Binding-site contacts:
Ligand atom C7 contacts residue PHE656 of chain 1.A at 3.7 Å (hydrophobic).
Ligand atom C6 contacts residue THR660 of chain 1.A at 4.4 Å.
Ligand atom C1 contacts residue ASN634 of chain 1.A at 4.2 Å.
Ligand atom C2 contacts residue ASN658 of chain 1.A at 2.3 Å.
Ligand atom O5 contacts residue THR660 of chain 1.A at 4.0 Å.
Ligand atom N2 contacts residue ASN634 of chain 1.A at 4.3 Å.
Ligand atom O5 contacts residue ASN634 of chain 1.A at 4.3 Å.
Ligand atom O7 contacts residue ASN658 of chain 1.A at 3.5 Å (h-bond).
Ligand atom O7 contacts residue PHE656 of chain 1.A at 3.7 Å.
Ligand atom C3 contacts residue ASN634 of chain 1.A at 4.5 Å.
Ligand atom C4 contacts residue ASN658 of chain 1.A at 4.1 Å.
Ligand atom O6 contacts residue LEU661 of chain 1.A at 3.2 Å.
Ligand atom C5 contacts residue ASN658 of chain 1.A at 3.7 Å.
Ligand atom O5 contacts residue LEU661 of chain 1.A at 3.2 Å.
Ligand atom O5 contacts residue ASN658 of chain 1.A at 2.4 Å (h-bond).
Ligand atom C8 contacts residue PHE656 of chain 1.A at 3.5 Å (hydrophobic).
Ligand atom O7 contacts residue ASN634 of chain 1.A at 3.0 Å (h-bond).
Ligand atom C7 contacts residue ASN658 of chain 1.A at 3.5 Å.
Ligand atom N2 contacts residue PHE656 of chain 1.A at 4.4 Å.
Ligand atom N2 contacts residue ASN658 of chain 1.A at 2.8 Å (h-bond).
Ligand atom C1 contacts residue THR660 of chain 1.A at 4.2 Å.
Ligand atom O6 contacts residue THR660 of chain 1.A at 3.6 Å.
Ligand atom C1 contacts residue LEU661 of chain 1.A at 4.0 Å (hydrophobic).
Ligand atom C6 contacts residue LEU661 of chain 1.A at 3.9 Å (hydrophobic).
Ligand atom C5 contacts residue LEU661 of chain 1.A at 4.1 Å (hydrophobic).
Ligand atom C3 contacts residue ASN658 of chain 1.A at 3.7 Å.
Ligand atom C2 contacts residue ASN634 of chain 1.A at 3.6 Å.
Ligand atom C5 contacts residue THR660 of chain 1.A at 4.2 Å.
Ligand atom C7 contacts residue ASN634 of chain 1.A at 4.0 Å.
Ligand atom O3 contacts residue ASN634 of chain 1.A at 4.5 Å.
Ligand atom C1 contacts residue ASN658 of chain 1.A at 1.4 Å.

This small molecule binds to this protein.
Small molecule (SMILES): CC(=O)N[C@@H]1[C@@H](O)[C@H](O)[C@@H](CO)O[C@H]1O

Sequence of chain 1.A:
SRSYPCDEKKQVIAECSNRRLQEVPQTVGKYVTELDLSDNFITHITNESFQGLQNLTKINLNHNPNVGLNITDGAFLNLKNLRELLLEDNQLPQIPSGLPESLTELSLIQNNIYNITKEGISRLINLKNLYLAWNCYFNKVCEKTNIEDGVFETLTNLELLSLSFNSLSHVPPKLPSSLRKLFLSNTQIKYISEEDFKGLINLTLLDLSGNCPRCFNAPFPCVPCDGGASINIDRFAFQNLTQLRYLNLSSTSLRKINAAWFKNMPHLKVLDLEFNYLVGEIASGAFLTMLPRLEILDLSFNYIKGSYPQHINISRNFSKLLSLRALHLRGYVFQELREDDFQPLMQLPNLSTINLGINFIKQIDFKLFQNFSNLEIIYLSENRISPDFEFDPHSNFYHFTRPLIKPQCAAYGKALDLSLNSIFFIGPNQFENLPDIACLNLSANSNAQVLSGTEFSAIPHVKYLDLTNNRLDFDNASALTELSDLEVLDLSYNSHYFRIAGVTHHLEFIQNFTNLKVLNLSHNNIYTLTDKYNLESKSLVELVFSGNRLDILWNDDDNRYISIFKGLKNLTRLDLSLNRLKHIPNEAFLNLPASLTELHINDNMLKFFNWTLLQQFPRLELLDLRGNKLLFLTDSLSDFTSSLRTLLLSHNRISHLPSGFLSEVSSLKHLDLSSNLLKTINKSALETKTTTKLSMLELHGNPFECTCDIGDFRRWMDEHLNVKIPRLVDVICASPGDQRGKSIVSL